The small molecule below binds the protein below.
Small molecule (SMILES): CC1(C)N=C(SS(C)(=O)=O)C(C)(C)N1[O]

Sequence of chain 1.A:
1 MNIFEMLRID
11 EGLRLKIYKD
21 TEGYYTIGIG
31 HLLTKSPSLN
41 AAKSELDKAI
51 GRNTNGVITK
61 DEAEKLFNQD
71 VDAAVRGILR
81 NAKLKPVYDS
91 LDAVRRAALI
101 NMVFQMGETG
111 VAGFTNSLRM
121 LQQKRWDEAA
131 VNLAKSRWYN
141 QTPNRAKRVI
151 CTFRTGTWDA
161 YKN

Binding-site contacts:
Ligand atom N4 contacts residue CYS151 of chain 1.A at 3.3 Å (h-bond).
Ligand atom C6 contacts residue THR155 of chain 1.A at 4.4 Å.
Ligand atom C9 contacts residue THR155 of chain 1.A at 3.7 Å.
Ligand atom C2 contacts residue ARG154 of chain 1.A at 4.1 Å.
Ligand atom C6 contacts residue ASP159 of chain 1.A at 3.8 Å.
Ligand atom S3 contacts residue CYS151 of chain 1.A at 2.1 Å (h-bond).
Ligand atom C9 contacts residue ARG154 of chain 1.A at 3.7 Å.
Ligand atom C8 contacts residue ARG154 of chain 1.A at 3.6 Å.
Ligand atom S3 contacts residue ARG154 of chain 1.A at 3.8 Å.
Ligand atom C3 contacts residue CYS151 of chain 1.A at 3.1 Å (hydrophobic).